A protein and the small-molecule ligand that binds it are described below.
Small molecule (SMILES): COc1ccc(C(=O)c2c(-c3ccc(O)cc3)sc3cc(O)ccc23)cc1

Binding-site contacts:
Ligand atom C8 contacts residue LYS186 of chain 1.B at 4.2 Å.
Ligand atom O2 contacts residue LYS156 of chain 1.B at 3.0 Å (salt-bridge).
Ligand atom C6 contacts residue LEU183 of chain 1.B at 3.4 Å (hydrophobic).
Ligand atom O2 contacts residue TYR152 of chain 1.B at 2.6 Å (h-bond).
Ligand atom S1 contacts residue LYS186 of chain 1.B at 4.2 Å.
Ligand atom C2 contacts residue LEU183 of chain 1.B at 4.0 Å (hydrophobic).
Ligand atom O1 contacts residue ALA187 of chain 1.B at 2.9 Å.
Ligand atom C3 contacts residue LYS156 of chain 1.B at 4.1 Å.
Ligand atom C15 contacts residue ALA187 of chain 1.B at 3.9 Å (hydrophobic).
Ligand atom C16 contacts residue ALA187 of chain 1.B at 4.3 Å (hydrophobic).
Ligand atom C9 contacts residue MET313 of chain 1.B at 4.2 Å (hydrophobic).
Ligand atom O2 contacts residue ALA151 of chain 1.B at 3.7 Å.
Ligand atom O1 contacts residue LYS186 of chain 1.B at 3.0 Å (salt-bridge).
Ligand atom C3 contacts residue LEU183 of chain 1.B at 4.1 Å (hydrophobic).
Ligand atom C1 contacts residue LEU183 of chain 1.B at 4.4 Å (hydrophobic).
Ligand atom C10 contacts residue MET313 of chain 1.B at 3.9 Å (hydrophobic).
Ligand atom C3 contacts residue TYR152 of chain 1.B at 3.6 Å (hydrophobic).
Ligand atom C13 contacts residue LYS186 of chain 1.B at 4.0 Å.
Ligand atom C3 contacts residue LEU155 of chain 1.B at 4.3 Å (hydrophobic).
Ligand atom S1 contacts residue MET313 of chain 1.B at 3.9 Å.
Ligand atom C1 contacts residue TYR152 of chain 1.B at 3.4 Å (hydrophobic).
Ligand atom C11 contacts residue LYS186 of chain 1.B at 4.1 Å.
Ligand atom C10 contacts residue LYS186 of chain 1.B at 4.2 Å.
Ligand atom C4 contacts residue LEU183 of chain 1.B at 3.9 Å (hydrophobic).
Ligand atom C20 contacts residue LYS156 of chain 1.B at 4.4 Å.
Ligand atom C9 contacts residue LYS186 of chain 1.B at 4.1 Å.
Ligand atom O3 contacts residue LYS156 of chain 1.B at 3.8 Å.
Ligand atom C7 contacts residue LEU183 of chain 1.B at 4.3 Å (hydrophobic).
Ligand atom C5 contacts residue LEU161 of chain 1.B at 4.2 Å (hydrophobic).
Ligand atom C9 contacts residue HIS309 of chain 1.B at 3.8 Å.
Ligand atom C15 contacts residue LYS186 of chain 1.B at 4.0 Å.
Ligand atom C5 contacts residue LEU183 of chain 1.B at 3.5 Å (hydrophobic).
Ligand atom C19 contacts residue LEU161 of chain 1.B at 4.4 Å (hydrophobic).
Ligand atom C1 contacts residue LYS156 of chain 1.B at 4.2 Å.
Ligand atom O2 contacts residue LEU155 of chain 1.B at 3.2 Å.
Ligand atom C2 contacts residue TYR152 of chain 1.B at 3.3 Å (hydrophobic).
Ligand atom C17 contacts residue ALA187 of chain 1.B at 3.6 Å (hydrophobic).
Ligand atom S1 contacts residue HIS309 of chain 1.B at 3.5 Å.
Ligand atom S1 contacts residue LEU183 of chain 1.B at 4.1 Å.
Ligand atom C10 contacts residue HIS309 of chain 1.B at 3.9 Å.

Sequence of chain 1.B:
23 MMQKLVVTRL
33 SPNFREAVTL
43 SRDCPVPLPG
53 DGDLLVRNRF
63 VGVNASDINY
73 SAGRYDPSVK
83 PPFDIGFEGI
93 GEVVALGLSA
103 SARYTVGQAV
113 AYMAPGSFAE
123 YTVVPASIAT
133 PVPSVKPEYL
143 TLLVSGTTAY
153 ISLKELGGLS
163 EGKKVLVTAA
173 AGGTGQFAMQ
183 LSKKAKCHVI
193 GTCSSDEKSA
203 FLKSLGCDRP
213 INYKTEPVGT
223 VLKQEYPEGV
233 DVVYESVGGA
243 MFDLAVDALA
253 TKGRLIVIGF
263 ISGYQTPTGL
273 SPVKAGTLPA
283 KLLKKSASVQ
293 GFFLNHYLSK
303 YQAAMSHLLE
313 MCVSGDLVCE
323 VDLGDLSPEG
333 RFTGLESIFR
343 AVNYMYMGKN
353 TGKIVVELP